Sequence of chain 1.B:
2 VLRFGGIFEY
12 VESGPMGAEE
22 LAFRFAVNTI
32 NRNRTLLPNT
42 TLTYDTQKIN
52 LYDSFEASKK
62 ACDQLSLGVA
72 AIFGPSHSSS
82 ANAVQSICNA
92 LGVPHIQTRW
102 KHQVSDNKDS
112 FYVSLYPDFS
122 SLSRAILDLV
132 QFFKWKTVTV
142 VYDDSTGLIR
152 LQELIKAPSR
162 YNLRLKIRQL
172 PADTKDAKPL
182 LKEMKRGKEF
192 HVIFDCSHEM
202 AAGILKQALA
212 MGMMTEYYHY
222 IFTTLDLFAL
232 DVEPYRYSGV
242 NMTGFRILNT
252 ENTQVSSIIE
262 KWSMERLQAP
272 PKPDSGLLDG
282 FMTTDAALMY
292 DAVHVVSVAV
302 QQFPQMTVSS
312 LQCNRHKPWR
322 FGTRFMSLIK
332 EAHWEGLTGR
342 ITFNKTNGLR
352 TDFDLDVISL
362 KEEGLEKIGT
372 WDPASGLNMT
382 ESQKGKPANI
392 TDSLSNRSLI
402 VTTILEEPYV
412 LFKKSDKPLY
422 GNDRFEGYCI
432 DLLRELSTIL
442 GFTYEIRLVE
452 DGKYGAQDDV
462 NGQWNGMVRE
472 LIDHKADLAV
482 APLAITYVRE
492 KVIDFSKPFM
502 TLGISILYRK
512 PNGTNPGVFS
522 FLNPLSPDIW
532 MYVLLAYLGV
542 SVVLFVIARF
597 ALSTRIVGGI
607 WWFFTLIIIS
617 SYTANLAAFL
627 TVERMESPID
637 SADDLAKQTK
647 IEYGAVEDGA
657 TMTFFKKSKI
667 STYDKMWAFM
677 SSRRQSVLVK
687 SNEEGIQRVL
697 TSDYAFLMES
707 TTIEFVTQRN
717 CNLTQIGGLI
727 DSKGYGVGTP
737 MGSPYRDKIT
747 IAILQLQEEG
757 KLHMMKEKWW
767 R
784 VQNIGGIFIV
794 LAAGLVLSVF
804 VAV

A small-molecule ligand and the protein it binds are described below.
Small molecule (SMILES): C/C(=C/C=C/[C@@H](C)C(=O)O)[C@H]1CN[C@H](C(=O)O)[C@H]1CC(=O)O

Binding-site contacts:
Ligand atom CD contacts residue VAL652 of chain 1.B at 4.1 Å (hydrophobic).
Ligand atom CAP contacts residue GLU407 of chain 1.B at 3.8 Å.
Ligand atom CAB contacts residue VAL652 of chain 1.B at 4.0 Å (hydrophobic).
Ligand atom CD contacts residue GLY655 of chain 1.B at 4.0 Å.
Ligand atom C contacts residue LEU484 of chain 1.B at 4.0 Å (hydrophobic).
Ligand atom CAK contacts residue VAL652 of chain 1.B at 4.0 Å (hydrophobic).
Ligand atom CAA contacts residue ASN688 of chain 1.B at 3.5 Å.
Ligand atom OAD contacts residue GLY655 of chain 1.B at 4.0 Å.
Ligand atom OE1 contacts residue VAL652 of chain 1.B at 3.4 Å.
Ligand atom N contacts residue TYR731 of chain 1.B at 3.4 Å (h-bond).
Ligand atom OXT contacts residue TYR731 of chain 1.B at 3.4 Å.
Ligand atom OXT contacts residue ALA485 of chain 1.B at 2.6 Å (h-bond).
Ligand atom OE2 contacts residue ALA656 of chain 1.B at 2.7 Å (h-bond).
Ligand atom OAG contacts residue TYR455 of chain 1.B at 3.2 Å (h-bond).
Ligand atom OE1 contacts residue ALA656 of chain 1.B at 3.3 Å (h-bond).
Ligand atom CAB contacts residue GLY655 of chain 1.B at 3.8 Å.
Ligand atom CAI contacts residue TYR455 of chain 1.B at 4.0 Å (hydrophobic).
Ligand atom CAL contacts residue GLU407 of chain 1.B at 3.4 Å.
Ligand atom CAJ contacts residue TYR455 of chain 1.B at 3.5 Å (hydrophobic).
Ligand atom N contacts residue PRO483 of chain 1.B at 3.7 Å.
Ligand atom OE2 contacts residue GLY655 of chain 1.B at 3.5 Å.
Ligand atom OXT contacts residue LEU484 of chain 1.B at 3.2 Å.
Ligand atom CAT contacts residue GLU407 of chain 1.B at 3.9 Å.
Ligand atom CD contacts residue ALA656 of chain 1.B at 3.2 Å (hydrophobic).
Ligand atom CAQ contacts residue TYR455 of chain 1.B at 3.5 Å (hydrophobic).
Ligand atom O contacts residue ARG490 of chain 1.B at 4.0 Å.
Ligand atom OAD contacts residue TYR455 of chain 1.B at 3.5 Å.
Ligand atom OE1 contacts residue THR657 of chain 1.B at 2.9 Å (h-bond).
Ligand atom C contacts residue PRO483 of chain 1.B at 3.5 Å (hydrophobic).
Ligand atom OE1 contacts residue GLY655 of chain 1.B at 3.9 Å.
Ligand atom CD contacts residue THR657 of chain 1.B at 4.0 Å.
Ligand atom O contacts residue ALA485 of chain 1.B at 3.8 Å.
Ligand atom CAB contacts residue GLU653 of chain 1.B at 3.3 Å.
Ligand atom C contacts residue ALA485 of chain 1.B at 3.5 Å (hydrophobic).
Ligand atom OAG contacts residue LYS454 of chain 1.B at 3.9 Å.
Ligand atom CAA contacts residue GLU407 of chain 1.B at 3.4 Å.
Ligand atom OXT contacts residue PRO483 of chain 1.B at 3.4 Å (h-bond).
Ligand atom O contacts residue PRO483 of chain 1.B at 3.7 Å.
Ligand atom CAS contacts residue GLY655 of chain 1.B at 4.0 Å.
Ligand atom O contacts residue LEU484 of chain 1.B at 3.6 Å.